Sequence of chain 50.E:
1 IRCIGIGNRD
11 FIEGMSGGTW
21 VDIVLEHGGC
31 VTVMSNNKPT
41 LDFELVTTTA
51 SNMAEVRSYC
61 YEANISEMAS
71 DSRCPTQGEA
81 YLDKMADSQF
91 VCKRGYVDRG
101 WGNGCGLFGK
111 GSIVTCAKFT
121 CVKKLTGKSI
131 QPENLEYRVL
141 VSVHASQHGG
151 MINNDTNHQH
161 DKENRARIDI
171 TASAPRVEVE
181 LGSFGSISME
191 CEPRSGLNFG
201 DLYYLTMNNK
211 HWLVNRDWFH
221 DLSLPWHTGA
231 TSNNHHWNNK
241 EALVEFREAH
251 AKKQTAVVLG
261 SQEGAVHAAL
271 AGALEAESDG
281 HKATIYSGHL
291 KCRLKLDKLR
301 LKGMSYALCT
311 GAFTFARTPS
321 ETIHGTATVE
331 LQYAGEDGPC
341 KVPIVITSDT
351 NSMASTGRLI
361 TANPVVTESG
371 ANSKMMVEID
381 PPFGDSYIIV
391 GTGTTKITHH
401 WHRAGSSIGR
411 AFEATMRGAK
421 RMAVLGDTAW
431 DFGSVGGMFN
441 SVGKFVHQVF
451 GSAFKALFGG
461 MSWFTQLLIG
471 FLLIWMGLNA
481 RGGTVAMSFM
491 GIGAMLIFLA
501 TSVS

A protein and the small-molecule ligand that binds it are described below.
Small molecule (SMILES): CC(=O)N[C@H]1[C@H](O[C@H]2[C@H](O)[C@@H](NC(C)=O)CO[C@@H]2CO[C@@H]2O[C@@H](C)[C@@H](O)[C@@H](O)[C@@H]2O)O[C@H](CO)[C@@H](O)[C@@H]1O

Binding-site contacts:
Ligand atom O6 contacts residue MET151 of chain 50.E at 4.3 Å.
Ligand atom O4 contacts residue ASP161 of chain 50.E at 4.0 Å.
Ligand atom O5 contacts residue THR156 of chain 50.E at 3.8 Å.
Ligand atom C6 contacts residue ASN157 of chain 50.E at 3.3 Å.
Ligand atom O5 contacts residue THR156 of chain 50.E at 3.8 Å.
Ligand atom C6 contacts residue ASP161 of chain 50.E at 3.6 Å.
Ligand atom C1 contacts residue MET151 of chain 50.E at 4.2 Å (hydrophobic).
Ligand atom C7 contacts residue ASN154 of chain 50.E at 3.7 Å.
Ligand atom C7 contacts residue GLY150 of chain 50.E at 3.0 Å.
Ligand atom N2 contacts residue ASN154 of chain 50.E at 2.9 Å (h-bond).
Ligand atom C6 contacts residue THR156 of chain 50.E at 3.9 Å.
Ligand atom C8 contacts residue ASN157 of chain 50.E at 3.6 Å.
Ligand atom O7 contacts residue HIS148 of chain 50.E at 3.6 Å (h-bond).
Ligand atom C2 contacts residue GLY150 of chain 50.E at 3.7 Å.
Ligand atom N2 contacts residue GLY150 of chain 50.E at 3.4 Å (h-bond).
Ligand atom C1 contacts residue ASN154 of chain 50.E at 1.4 Å.
Ligand atom C5 contacts residue THR156 of chain 50.E at 3.8 Å.
Ligand atom C5 contacts residue MET151 of chain 50.E at 3.9 Å (hydrophobic).
Ligand atom C4 contacts residue ASP161 of chain 50.E at 4.0 Å.
Ligand atom C5 contacts residue THR156 of chain 50.E at 3.8 Å.
Ligand atom C2 contacts residue MET151 of chain 50.E at 4.2 Å (hydrophobic).
Ligand atom O5 contacts residue MET151 of chain 50.E at 3.9 Å.
Ligand atom C3 contacts residue ASN154 of chain 50.E at 3.8 Å.
Ligand atom O6 contacts residue THR156 of chain 50.E at 4.4 Å.
Ligand atom C1 contacts residue GLY150 of chain 50.E at 4.0 Å.
Ligand atom C5 contacts residue ASP161 of chain 50.E at 4.5 Å.
Ligand atom C6 contacts residue THR156 of chain 50.E at 3.6 Å.
Ligand atom O7 contacts residue ASN154 of chain 50.E at 4.2 Å.
Ligand atom C5 contacts residue ASN154 of chain 50.E at 3.6 Å.
Ligand atom C3 contacts residue MET151 of chain 50.E at 4.0 Å (hydrophobic).
Ligand atom O5 contacts residue ASN154 of chain 50.E at 2.3 Å (h-bond).
Ligand atom C1 contacts residue THR156 of chain 50.E at 4.0 Å.
Ligand atom O6 contacts residue HIS148 of chain 50.E at 3.8 Å.
Ligand atom O5 contacts residue ASN157 of chain 50.E at 4.0 Å.
Ligand atom C8 contacts residue GLY150 of chain 50.E at 3.7 Å.
Ligand atom C4 contacts residue ASN154 of chain 50.E at 4.2 Å.
Ligand atom C4 contacts residue MET151 of chain 50.E at 3.9 Å (hydrophobic).
Ligand atom C2 contacts residue ASN154 of chain 50.E at 2.4 Å.
Ligand atom O7 contacts residue GLY150 of chain 50.E at 2.9 Å (h-bond).